The small molecule below binds the protein below.
Small molecule (SMILES): O=C1NS(=O)(=O)c2ccccc21

Binding-site contacts:
Ligand atom C1 contacts residue PRO30 of chain 2.A at 4.4 Å (hydrophobic).
Ligand atom C4 contacts residue TYR60 of chain 2.A at 4.2 Å (hydrophobic).
Ligand atom C1 contacts residue LYS336 of chain 2.A at 2.5 Å.
Ligand atom O11 contacts residue ILE28 of chain 2.A at 3.7 Å.
Ligand atom C6 contacts residue HIS55 of chain 2.A at 4.0 Å.
Ligand atom C7 contacts residue HIS55 of chain 2.A at 4.1 Å.
Ligand atom C5 contacts residue PRO30 of chain 2.A at 4.2 Å (hydrophobic).
Ligand atom O11 contacts residue GLY29 of chain 2.A at 3.6 Å.
Ligand atom C6 contacts residue TYR60 of chain 2.A at 4.5 Å (hydrophobic).
Ligand atom O11 contacts residue PRO30 of chain 2.A at 4.3 Å.
Ligand atom O12 contacts residue HIS61 of chain 2.A at 4.5 Å.
Ligand atom O11 contacts residue ALA335 of chain 2.A at 3.7 Å.
Ligand atom C2 contacts residue PRO30 of chain 2.A at 4.3 Å (hydrophobic).
Ligand atom C6 contacts residue LYS336 of chain 2.A at 3.5 Å.
Ligand atom O11 contacts residue LYS336 of chain 2.A at 3.8 Å.
Ligand atom C2 contacts residue LYS336 of chain 2.A at 3.2 Å.
Ligand atom O12 contacts residue ASN52 of chain 2.A at 3.5 Å (h-bond).
Ligand atom C5 contacts residue HIS55 of chain 2.A at 4.4 Å.
Ligand atom N9 contacts residue LYS336 of chain 2.A at 2.3 Å (salt-bridge).
Ligand atom C3 contacts residue PRO30 of chain 2.A at 4.1 Å (hydrophobic).
Ligand atom S10 contacts residue LYS336 of chain 2.A at 3.5 Å (salt-bridge).
Ligand atom S10 contacts residue HIS55 of chain 2.A at 4.0 Å.
Ligand atom N9 contacts residue HIS55 of chain 2.A at 3.4 Å (h-bond).
Ligand atom C4 contacts residue PRO30 of chain 2.A at 4.2 Å (hydrophobic).
Ligand atom O12 contacts residue HIS55 of chain 2.A at 3.6 Å.
Ligand atom C5 contacts residue TYR60 of chain 2.A at 3.6 Å (hydrophobic).
Ligand atom C7 contacts residue LYS336 of chain 2.A at 1.3 Å.
Ligand atom C6 contacts residue PRO30 of chain 2.A at 4.2 Å (hydrophobic).
Ligand atom C1 contacts residue HIS55 of chain 2.A at 4.2 Å.

Sequence of chain 2.A:
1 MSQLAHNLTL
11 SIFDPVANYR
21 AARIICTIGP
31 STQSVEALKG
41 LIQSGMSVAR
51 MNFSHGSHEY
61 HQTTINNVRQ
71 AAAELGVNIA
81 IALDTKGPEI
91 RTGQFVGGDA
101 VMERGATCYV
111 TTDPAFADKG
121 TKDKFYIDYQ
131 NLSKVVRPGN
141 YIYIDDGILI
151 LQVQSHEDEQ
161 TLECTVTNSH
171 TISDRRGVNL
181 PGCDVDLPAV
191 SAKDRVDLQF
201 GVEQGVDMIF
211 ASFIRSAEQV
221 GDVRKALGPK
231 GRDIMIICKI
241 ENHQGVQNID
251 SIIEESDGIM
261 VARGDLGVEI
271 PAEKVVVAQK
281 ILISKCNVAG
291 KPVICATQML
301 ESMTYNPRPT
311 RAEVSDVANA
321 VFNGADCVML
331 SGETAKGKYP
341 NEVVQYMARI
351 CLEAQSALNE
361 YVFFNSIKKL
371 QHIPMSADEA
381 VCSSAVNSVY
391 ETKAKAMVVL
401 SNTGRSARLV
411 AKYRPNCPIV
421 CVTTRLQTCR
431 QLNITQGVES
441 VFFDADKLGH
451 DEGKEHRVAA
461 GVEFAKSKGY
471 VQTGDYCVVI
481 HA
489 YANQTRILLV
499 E